Binding-site contacts:
Ligand atom P2 contacts residue ARG129 of chain 1.N at 3.6 Å.
Ligand atom C4 contacts residue HIS102 of chain 1.M at 3.6 Å.
Ligand atom N3 contacts residue GLU142 of chain 1.M at 3.1 Å (salt-bridge).
Ligand atom N3 contacts residue LEU124 of chain 1.N at 3.6 Å.
Ligand atom C3 contacts residue CYS100 of chain 1.M at 3.7 Å (hydrophobic).
Ligand atom O10 contacts residue ARG175 of chain 1.M at 3.6 Å (salt-bridge).
Ligand atom O12 contacts residue SER125 of chain 1.N at 2.9 Å (h-bond).
Ligand atom O2 contacts residue LYS126 of chain 1.N at 3.0 Å (salt-bridge).
Ligand atom O3 contacts residue ARG56 of chain 1.R at 3.1 Å (salt-bridge).
Ligand atom O1 contacts residue LYS126 of chain 1.N at 3.7 Å.
Ligand atom O9 contacts residue SER125 of chain 1.N at 3.0 Å (h-bond).
Ligand atom C10 contacts residue VAL140 of chain 1.M at 3.8 Å (hydrophobic).
Ligand atom O9 contacts residue LYS126 of chain 1.N at 2.6 Å (salt-bridge).
Ligand atom O11 contacts residue SER125 of chain 1.N at 2.6 Å (h-bond).
Ligand atom C10 contacts residue LEU124 of chain 1.N at 3.7 Å (hydrophobic).
Ligand atom O5 contacts residue ARG175 of chain 1.M at 3.5 Å (salt-bridge).
Ligand atom O8 contacts residue ARG129 of chain 1.N at 2.7 Å (salt-bridge).
Ligand atom N1 contacts residue GLY123 of chain 1.N at 3.5 Å.
Ligand atom O contacts residue PHE81 of chain 1.N at 3.7 Å.
Ligand atom P2 contacts residue SER125 of chain 1.N at 3.4 Å.
Ligand atom O10 contacts residue SER125 of chain 1.N at 2.9 Å (h-bond).
Ligand atom O9 contacts residue ARG129 of chain 1.N at 3.4 Å (salt-bridge).
Ligand atom O13 contacts residue HIS169 of chain 1.M at 3.6 Å.
Ligand atom N1 contacts residue LEU124 of chain 1.N at 3.2 Å (h-bond).
Ligand atom C contacts residue LEU124 of chain 1.N at 3.5 Å (hydrophobic).
Ligand atom C4 contacts residue CYS100 of chain 1.M at 3.8 Å (hydrophobic).
Ligand atom O8 contacts residue ARG175 of chain 1.M at 3.2 Å (salt-bridge).
Ligand atom N contacts residue GLU142 of chain 1.M at 3.2 Å (salt-bridge).
Ligand atom C8 contacts residue SER125 of chain 1.N at 3.5 Å.
Ligand atom O7 contacts residue HIS103 of chain 1.M at 3.8 Å.
Ligand atom O13 contacts residue VAL140 of chain 1.M at 3.2 Å.
Ligand atom O11 contacts residue LYS126 of chain 1.N at 3.6 Å.
Ligand atom O5 contacts residue HIS103 of chain 1.M at 3.0 Å (h-bond).
Ligand atom C4 contacts residue ZN1 of chain 1.ZB at 3.8 Å.
Ligand atom N contacts residue LEU122 of chain 1.N at 3.0 Å (h-bond).
Ligand atom O4 contacts residue ARG56 of chain 1.R at 3.6 Å.
Ligand atom N1 contacts residue PHE81 of chain 1.N at 3.7 Å.
Ligand atom O2 contacts residue ASN77 of chain 1.N at 3.3 Å (h-bond).
Ligand atom N2 contacts residue HIS102 of chain 1.M at 3.8 Å.
Ligand atom O13 contacts residue GLN141 of chain 1.M at 2.8 Å (h-bond).

The small molecule below binds the protein below.
Small molecule (SMILES): Nc1nc2c(ccn2[C@@H]2O[C@H](COP(=O)(O)OP(=O)(O)OP(=O)(O)O)[C@@H](O)[C@H]2O)c(=O)[nH]1

Sequence of chain 1.R:
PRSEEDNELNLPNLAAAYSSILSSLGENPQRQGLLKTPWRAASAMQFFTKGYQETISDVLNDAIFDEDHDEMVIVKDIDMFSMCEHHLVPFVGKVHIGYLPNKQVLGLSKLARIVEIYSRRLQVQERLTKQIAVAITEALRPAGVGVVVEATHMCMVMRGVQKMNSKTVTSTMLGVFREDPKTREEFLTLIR

Sequence of chain 1.N:
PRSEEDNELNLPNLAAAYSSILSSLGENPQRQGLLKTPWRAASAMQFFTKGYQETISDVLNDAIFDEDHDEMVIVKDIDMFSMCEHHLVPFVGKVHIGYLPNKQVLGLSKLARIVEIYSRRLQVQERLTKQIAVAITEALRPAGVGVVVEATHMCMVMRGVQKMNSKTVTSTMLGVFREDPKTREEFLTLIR

Sequence of chain 1.M:
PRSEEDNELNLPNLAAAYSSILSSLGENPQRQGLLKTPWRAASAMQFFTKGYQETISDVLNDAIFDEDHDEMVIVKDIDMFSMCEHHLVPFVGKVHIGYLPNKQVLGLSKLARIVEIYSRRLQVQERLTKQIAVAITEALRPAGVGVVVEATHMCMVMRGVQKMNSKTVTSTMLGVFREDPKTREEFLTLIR